Binding-site contacts:
Ligand atom C6 contacts residue PHE20 of chain 1.A at 3.6 Å (hydrophobic).
Ligand atom C2 contacts residue ASN74 of chain 1.A at 2.5 Å.
Ligand atom C5 contacts residue PHE20 of chain 1.A at 3.9 Å (hydrophobic).
Ligand atom O6 contacts residue PHE18 of chain 1.A at 3.6 Å.
Ligand atom O5 contacts residue VAL41 of chain 1.A at 3.7 Å.
Ligand atom O3 contacts residue VAL41 of chain 1.A at 4.0 Å.
Ligand atom C1 contacts residue ASN74 of chain 1.A at 1.4 Å.
Ligand atom C1 contacts residue PHE18 of chain 1.A at 3.6 Å (hydrophobic).
Ligand atom O7 contacts residue VAL41 of chain 1.A at 4.0 Å.
Ligand atom C7 contacts residue ASP42 of chain 1.A at 3.9 Å.
Ligand atom C4 contacts residue PHE18 of chain 1.A at 4.0 Å (hydrophobic).
Ligand atom C6 contacts residue PHE18 of chain 1.A at 3.5 Å (hydrophobic).
Ligand atom O3 contacts residue ASP42 of chain 1.A at 3.8 Å.
Ligand atom O6 contacts residue THR37 of chain 1.A at 4.1 Å.
Ligand atom O5 contacts residue ASN74 of chain 1.A at 2.3 Å (h-bond).
Ligand atom C5 contacts residue PHE20 of chain 1.A at 3.9 Å (hydrophobic).
Ligand atom C7 contacts residue ASN74 of chain 1.A at 3.4 Å.
Ligand atom O7 contacts residue ARG78 of chain 1.A at 3.3 Å (salt-bridge).
Ligand atom C3 contacts residue ASN74 of chain 1.A at 3.8 Å.
Ligand atom C8 contacts residue ASP42 of chain 1.A at 3.7 Å.
Ligand atom C5 contacts residue ASN74 of chain 1.A at 3.6 Å.
Ligand atom C2 contacts residue PHE20 of chain 1.A at 4.0 Å (hydrophobic).
Ligand atom O4 contacts residue PHE18 of chain 1.A at 4.1 Å.
Ligand atom C2 contacts residue ASP42 of chain 1.A at 4.0 Å.
Ligand atom C6 contacts residue GLN72 of chain 1.A at 3.6 Å.
Ligand atom C3 contacts residue PHE18 of chain 1.A at 3.6 Å (hydrophobic).
Ligand atom C6 contacts residue PHE20 of chain 1.A at 3.7 Å (hydrophobic).
Ligand atom C2 contacts residue PHE18 of chain 1.A at 3.4 Å (hydrophobic).
Ligand atom N2 contacts residue ASP42 of chain 1.A at 3.2 Å (salt-bridge).
Ligand atom O4 contacts residue VAL41 of chain 1.A at 3.7 Å.
Ligand atom O4 contacts residue PHE20 of chain 1.A at 3.9 Å.
Ligand atom O7 contacts residue ASN74 of chain 1.A at 3.3 Å (h-bond).
Ligand atom N2 contacts residue ASN74 of chain 1.A at 3.0 Å (h-bond).
Ligand atom O5 contacts residue ASN74 of chain 1.A at 3.9 Å.
Ligand atom C8 contacts residue LYS111 of chain 1.A at 3.5 Å.
Ligand atom O6 contacts residue PHE20 of chain 1.A at 3.6 Å.
Ligand atom O5 contacts residue PHE18 of chain 1.A at 3.9 Å.
Ligand atom C1 contacts residue PHE20 of chain 1.A at 3.7 Å (hydrophobic).
Ligand atom C6 contacts residue PHE73 of chain 1.A at 4.0 Å (hydrophobic).
Ligand atom C3 contacts residue ASP42 of chain 1.A at 3.8 Å.

Sequence of chain 1.A:
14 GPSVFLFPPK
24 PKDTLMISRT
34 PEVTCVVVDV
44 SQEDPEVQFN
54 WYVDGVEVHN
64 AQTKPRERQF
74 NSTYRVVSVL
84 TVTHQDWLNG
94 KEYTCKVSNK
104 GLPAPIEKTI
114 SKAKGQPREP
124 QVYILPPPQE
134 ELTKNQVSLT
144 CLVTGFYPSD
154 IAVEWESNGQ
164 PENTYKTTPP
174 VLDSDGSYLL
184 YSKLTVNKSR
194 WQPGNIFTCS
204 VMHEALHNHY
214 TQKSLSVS

This small molecule binds to this protein.
Small molecule (SMILES): CC(=O)N[C@H]1[C@H](O[C@H]2[C@H](O)[C@@H](NC(C)=O)CO[C@@H]2CO[C@@H]2O[C@@H](C)[C@@H](O)[C@@H](O)[C@@H]2O)O[C@H](CO)[C@@H](O[C@@H]2O[C@H](CO[C@H]3O[C@H](CO)[C@@H](O)[C@H](O)[C@@H]3O[C@@H]3O[C@H](CO)[C@@H](O)[C@H](O)[C@H]3NC(C)=O)[C@@H](O)[C@H](O[C@H]3O[C@H](CO)[C@@H](O)[C@H](O)[C@@H]3O[C@@H]3O[C@H](CO)[C@@H](O)[C@H](O)[C@H]3NC(C)=O)[C@@H]2O)[C@@H]1O